Sequence of chain 1.A:
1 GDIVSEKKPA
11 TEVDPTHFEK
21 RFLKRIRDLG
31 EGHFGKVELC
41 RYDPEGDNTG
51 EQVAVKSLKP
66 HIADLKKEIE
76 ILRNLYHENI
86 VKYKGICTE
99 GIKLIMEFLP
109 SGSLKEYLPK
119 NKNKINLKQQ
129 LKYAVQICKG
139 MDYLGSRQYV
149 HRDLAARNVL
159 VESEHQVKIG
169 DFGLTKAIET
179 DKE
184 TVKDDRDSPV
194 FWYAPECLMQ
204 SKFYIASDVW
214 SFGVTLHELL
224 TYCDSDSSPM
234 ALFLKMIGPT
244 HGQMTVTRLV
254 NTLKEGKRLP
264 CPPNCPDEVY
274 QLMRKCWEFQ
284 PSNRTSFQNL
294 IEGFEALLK

The small molecule below binds the protein below.
Small molecule (SMILES): CC(C)(C)OC(=O)N[C@@H]1CC[C@@H](n2cnc3cnc4[nH]ccc4c32)C1

Binding-site contacts:
Ligand atom C12 contacts residue LEU158 of chain 1.A at 3.8 Å (hydrophobic).
Ligand atom O7 contacts residue GLU31 of chain 1.A at 3.9 Å.
Ligand atom C17 contacts residue LEU29 of chain 1.A at 3.8 Å (hydrophobic).
Ligand atom C1 contacts residue GLU31 of chain 1.A at 3.6 Å.
Ligand atom C4 contacts residue GLY32 of chain 1.A at 3.8 Å.
Ligand atom O5 contacts residue LYS56 of chain 1.A at 3.8 Å.
Ligand atom C6 contacts residue ASP169 of chain 1.A at 3.9 Å.
Ligand atom O5 contacts residue ASP169 of chain 1.A at 3.6 Å.
Ligand atom C28 contacts residue PHE106 of chain 1.A at 3.7 Å (hydrophobic).
Ligand atom N24 contacts residue ALA54 of chain 1.A at 3.3 Å.
Ligand atom O7 contacts residue GLY30 of chain 1.A at 3.6 Å.
Ligand atom C26 contacts residue GLU105 of chain 1.A at 3.8 Å.
Ligand atom C26 contacts residue LEU158 of chain 1.A at 3.6 Å (hydrophobic).
Ligand atom N8 contacts residue VAL37 of chain 1.A at 3.8 Å.
Ligand atom C1 contacts residue GLY35 of chain 1.A at 3.5 Å.
Ligand atom N27 contacts residue PHE106 of chain 1.A at 3.6 Å.
Ligand atom C1 contacts residue GLY32 of chain 1.A at 3.8 Å.
Ligand atom C23 contacts residue MET104 of chain 1.A at 3.6 Å (hydrophobic).
Ligand atom C26 contacts residue ALA54 of chain 1.A at 3.6 Å (hydrophobic).
Ligand atom C19 contacts residue LEU158 of chain 1.A at 3.6 Å (hydrophobic).
Ligand atom N27 contacts residue LEU107 of chain 1.A at 3.1 Å (h-bond).
Ligand atom O5 contacts residue VAL37 of chain 1.A at 3.7 Å.
Ligand atom N24 contacts residue LEU158 of chain 1.A at 3.7 Å.
Ligand atom C11 contacts residue ASP169 of chain 1.A at 3.8 Å.
Ligand atom C22 contacts residue LEU158 of chain 1.A at 3.8 Å (hydrophobic).
Ligand atom C11 contacts residue ASN156 of chain 1.A at 3.6 Å.
Ligand atom C23 contacts residue GLU105 of chain 1.A at 3.8 Å.
Ligand atom C21 contacts residue LEU158 of chain 1.A at 3.6 Å (hydrophobic).
Ligand atom C4 contacts residue GLU31 of chain 1.A at 3.9 Å.
Ligand atom N24 contacts residue GLU105 of chain 1.A at 2.9 Å (salt-bridge).
Ligand atom C20 contacts residue LEU158 of chain 1.A at 3.6 Å (hydrophobic).
Ligand atom C23 contacts residue ALA54 of chain 1.A at 3.6 Å (hydrophobic).
Ligand atom C28 contacts residue LEU107 of chain 1.A at 3.3 Å (hydrophobic).
Ligand atom C12 contacts residue GLY168 of chain 1.A at 3.9 Å.
Ligand atom C3 contacts residue LYS56 of chain 1.A at 3.6 Å.
Ligand atom N8 contacts residue ASP169 of chain 1.A at 3.1 Å (salt-bridge).
Ligand atom C22 contacts residue GLY168 of chain 1.A at 3.7 Å.
Ligand atom C6 contacts residue VAL37 of chain 1.A at 3.6 Å (hydrophobic).
Ligand atom C1 contacts residue LYS36 of chain 1.A at 3.5 Å.
Ligand atom C11 contacts residue ARG155 of chain 1.A at 3.8 Å.